Binding-site contacts:
Ligand atom C10 contacts residue TYR204 of chain 1.CA at 4.3 Å (hydrophobic).
Ligand atom C8 contacts residue SER161 of chain 1.CA at 4.1 Å.
Ligand atom N1 contacts residue THR163 of chain 1.CA at 4.0 Å.
Ligand atom C7 contacts residue TRP72 of chain 1.DA at 3.7 Å (hydrophobic).
Ligand atom C6 contacts residue TRP162 of chain 1.CA at 3.5 Å (hydrophobic).
Ligand atom N3 contacts residue TYR108 of chain 1.CA at 2.9 Å (h-bond).
Ligand atom BR1 contacts residue THR133 of chain 1.DA at 4.0 Å.
Ligand atom N1 contacts residue THR133 of chain 1.DA at 3.5 Å.
Ligand atom C8 contacts residue TRP162 of chain 1.CA at 3.2 Å (hydrophobic).
Ligand atom C1 contacts residue THR133 of chain 1.DA at 3.6 Å.
Ligand atom N3 contacts residue TRP162 of chain 1.CA at 2.6 Å (h-bond).
Ligand atom C7 contacts residue TRP162 of chain 1.CA at 3.5 Å (hydrophobic).
Ligand atom C7 contacts residue TYR108 of chain 1.CA at 3.5 Å (hydrophobic).
Ligand atom BR1 contacts residue GLN131 of chain 1.DA at 3.0 Å.
Ligand atom C3 contacts residue CYS206 of chain 1.CA at 3.6 Å (hydrophobic).
Ligand atom C8 contacts residue TYR204 of chain 1.CA at 4.0 Å (hydrophobic).
Ligand atom C5 contacts residue THR133 of chain 1.DA at 4.0 Å.
Ligand atom C9 contacts residue TYR204 of chain 1.CA at 3.6 Å (hydrophobic).
Ligand atom C3 contacts residue GLN131 of chain 1.DA at 4.1 Å.
Ligand atom C4 contacts residue CYS207 of chain 1.CA at 4.2 Å (hydrophobic).
Ligand atom C8 contacts residue TYR108 of chain 1.CA at 3.2 Å (hydrophobic).
Ligand atom C4 contacts residue HIS123 of chain 1.DA at 3.5 Å.
Ligand atom C9 contacts residue TYR211 of chain 1.CA at 3.6 Å (hydrophobic).
Ligand atom N2 contacts residue TRP162 of chain 1.CA at 3.5 Å (h-bond).
Ligand atom BR1 contacts residue HIS123 of chain 1.DA at 3.5 Å.
Ligand atom C9 contacts residue TRP162 of chain 1.CA at 3.9 Å (hydrophobic).
Ligand atom C3 contacts residue CYS207 of chain 1.CA at 3.7 Å (hydrophobic).
Ligand atom BR1 contacts residue ALA122 of chain 1.DA at 4.1 Å.
Ligand atom C1 contacts residue TRP162 of chain 1.CA at 3.6 Å (hydrophobic).
Ligand atom C8 contacts residue TYR211 of chain 1.CA at 3.5 Å (hydrophobic).
Ligand atom C4 contacts residue GLN131 of chain 1.DA at 3.4 Å.
Ligand atom C2 contacts residue TRP162 of chain 1.CA at 3.6 Å (hydrophobic).
Ligand atom C10 contacts residue TRP162 of chain 1.CA at 4.2 Å (hydrophobic).
Ligand atom C5 contacts residue GLN131 of chain 1.DA at 4.2 Å.
Ligand atom C6 contacts residue TRP72 of chain 1.DA at 3.8 Å (hydrophobic).
Ligand atom C10 contacts residue CYS206 of chain 1.CA at 3.7 Å (hydrophobic).
Ligand atom N3 contacts residue SER161 of chain 1.CA at 3.8 Å.
Ligand atom N1 contacts residue TRP162 of chain 1.CA at 4.2 Å.
Ligand atom BR1 contacts residue TYR132 of chain 1.DA at 4.0 Å.
Ligand atom C5 contacts residue HIS123 of chain 1.DA at 4.0 Å.

Sequence of chain 1.DA:
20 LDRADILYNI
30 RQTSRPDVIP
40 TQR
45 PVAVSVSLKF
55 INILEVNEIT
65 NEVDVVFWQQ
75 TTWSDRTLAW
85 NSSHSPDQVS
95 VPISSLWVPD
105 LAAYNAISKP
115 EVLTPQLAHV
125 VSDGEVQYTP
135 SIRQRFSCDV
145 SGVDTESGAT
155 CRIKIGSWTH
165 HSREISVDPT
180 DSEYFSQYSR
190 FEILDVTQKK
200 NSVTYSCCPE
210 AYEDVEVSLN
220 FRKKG

Sequence of chain 1.CA:
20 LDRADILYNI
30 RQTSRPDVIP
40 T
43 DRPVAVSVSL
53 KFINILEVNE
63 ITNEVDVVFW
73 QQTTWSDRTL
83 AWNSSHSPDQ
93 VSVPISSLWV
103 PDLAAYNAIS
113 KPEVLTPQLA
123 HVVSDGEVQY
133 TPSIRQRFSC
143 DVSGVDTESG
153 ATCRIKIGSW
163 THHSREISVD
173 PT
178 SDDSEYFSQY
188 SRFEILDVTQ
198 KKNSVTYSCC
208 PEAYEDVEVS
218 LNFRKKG

A protein and the small-molecule ligand that binds it are described below.
Small molecule (SMILES): Brc1ccc(N2CCCNCC2)cn1